The small molecule below binds the protein below.
Small molecule (SMILES): C[C@@H]1O[C@@H](O)[C@@H](O)[C@H](O)[C@@H]1O

Sequence of chain 1.A:
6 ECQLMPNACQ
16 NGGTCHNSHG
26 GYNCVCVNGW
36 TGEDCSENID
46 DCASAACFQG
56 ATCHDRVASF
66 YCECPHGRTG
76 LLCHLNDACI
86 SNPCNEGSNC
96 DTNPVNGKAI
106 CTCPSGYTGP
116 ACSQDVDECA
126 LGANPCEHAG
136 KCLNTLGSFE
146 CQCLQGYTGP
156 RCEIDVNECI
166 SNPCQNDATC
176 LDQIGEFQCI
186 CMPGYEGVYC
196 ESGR

Sequence of chain 1.B:
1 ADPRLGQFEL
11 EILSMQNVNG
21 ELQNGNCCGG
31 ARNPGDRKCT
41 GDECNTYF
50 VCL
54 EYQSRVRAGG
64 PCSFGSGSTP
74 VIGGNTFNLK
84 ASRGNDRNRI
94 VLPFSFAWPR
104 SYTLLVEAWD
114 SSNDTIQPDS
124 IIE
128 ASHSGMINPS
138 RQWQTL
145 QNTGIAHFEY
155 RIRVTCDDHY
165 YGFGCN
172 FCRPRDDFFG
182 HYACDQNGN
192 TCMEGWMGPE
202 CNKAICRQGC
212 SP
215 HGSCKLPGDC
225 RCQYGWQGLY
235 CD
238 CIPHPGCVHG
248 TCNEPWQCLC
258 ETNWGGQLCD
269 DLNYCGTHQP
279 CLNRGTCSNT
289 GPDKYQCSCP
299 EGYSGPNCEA

Binding-site contacts:
Ligand atom C6 contacts residue CYS31 of chain 1.A at 3.8 Å (hydrophobic).
Ligand atom O4 contacts residue GLY274 of chain 1.B at 3.6 Å.
Ligand atom C4 contacts residue GLY17 of chain 1.A at 3.8 Å.
Ligand atom C3 contacts residue ASN271 of chain 1.B at 4.0 Å.
Ligand atom C4 contacts residue ASN271 of chain 1.B at 3.4 Å.
Ligand atom O3 contacts residue ASN271 of chain 1.B at 3.3 Å (h-bond).
Ligand atom C6 contacts residue GLY17 of chain 1.A at 3.8 Å.
Ligand atom C5 contacts residue THR19 of chain 1.A at 2.6 Å.
Ligand atom C6 contacts residue THR19 of chain 1.A at 4.0 Å.
Ligand atom C3 contacts residue GLY17 of chain 1.A at 4.3 Å.
Ligand atom C6 contacts residue VAL30 of chain 1.A at 3.4 Å (hydrophobic).
Ligand atom C6 contacts residue VAL32 of chain 1.A at 4.1 Å (hydrophobic).
Ligand atom O5 contacts residue THR19 of chain 1.A at 2.3 Å (h-bond).
Ligand atom C3 contacts residue THR19 of chain 1.A at 2.9 Å.
Ligand atom C2 contacts residue THR19 of chain 1.A at 2.4 Å.
Ligand atom O2 contacts residue THR19 of chain 1.A at 2.8 Å (h-bond).
Ligand atom C1 contacts residue THR19 of chain 1.A at 1.4 Å.
Ligand atom O4 contacts residue THR19 of chain 1.A at 4.4 Å.
Ligand atom O3 contacts residue THR19 of chain 1.A at 4.2 Å.
Ligand atom O4 contacts residue ASN271 of chain 1.B at 2.5 Å (h-bond).
Ligand atom C6 contacts residue ASN271 of chain 1.B at 3.8 Å.
Ligand atom C6 contacts residue ASN287 of chain 1.B at 3.5 Å.
Ligand atom C5 contacts residue ASN271 of chain 1.B at 4.2 Å.
Ligand atom C5 contacts residue GLY17 of chain 1.A at 3.6 Å.
Ligand atom O5 contacts residue VAL30 of chain 1.A at 4.2 Å.
Ligand atom C5 contacts residue VAL30 of chain 1.A at 3.7 Å (hydrophobic).
Ligand atom C4 contacts residue THR19 of chain 1.A at 3.4 Å.